Sequence of chain 1.A:
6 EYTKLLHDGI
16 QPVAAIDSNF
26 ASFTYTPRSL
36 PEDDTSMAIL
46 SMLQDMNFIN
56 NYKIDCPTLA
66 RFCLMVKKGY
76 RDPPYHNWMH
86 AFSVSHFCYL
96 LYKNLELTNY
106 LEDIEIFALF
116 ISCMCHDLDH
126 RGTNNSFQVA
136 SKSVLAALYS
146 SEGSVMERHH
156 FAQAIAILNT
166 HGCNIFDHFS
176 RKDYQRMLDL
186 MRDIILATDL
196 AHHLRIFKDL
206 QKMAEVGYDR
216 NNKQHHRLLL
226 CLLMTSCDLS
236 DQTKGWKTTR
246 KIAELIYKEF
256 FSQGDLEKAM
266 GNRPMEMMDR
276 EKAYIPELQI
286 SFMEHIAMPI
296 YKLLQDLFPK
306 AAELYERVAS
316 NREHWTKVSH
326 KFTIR

Binding-site contacts:
Ligand atom N24 contacts residue GLN237 of chain 1.A at 3.3 Å (h-bond).
Ligand atom C36 contacts residue PHE255 of chain 1.A at 4.0 Å (hydrophobic).
Ligand atom C31 contacts residue THR230 of chain 1.A at 3.8 Å.
Ligand atom C3 contacts residue ILE251 of chain 1.A at 4.2 Å (hydrophobic).
Ligand atom N4 contacts residue PHE287 of chain 1.A at 3.8 Å.
Ligand atom O38 contacts residue HIS81 of chain 1.A at 3.6 Å (h-bond).
Ligand atom N15 contacts residue PHE287 of chain 1.A at 3.6 Å.
Ligand atom C14 contacts residue ILE251 of chain 1.A at 4.1 Å (hydrophobic).
Ligand atom C31 contacts residue LEU195 of chain 1.A at 4.0 Å (hydrophobic).
Ligand atom N24 contacts residue GLN284 of chain 1.A at 2.9 Å (h-bond).
Ligand atom N15 contacts residue LEU234 of chain 1.A at 4.0 Å.
Ligand atom N13 contacts residue PHE287 of chain 1.A at 4.2 Å.
Ligand atom C5 contacts residue PHE287 of chain 1.A at 3.7 Å (hydrophobic).
Ligand atom N6 contacts residue GLN284 of chain 1.A at 2.9 Å (h-bond).
Ligand atom C31 contacts residue THR193 of chain 1.A at 3.9 Å.
Ligand atom C30 contacts residue LEU195 of chain 1.A at 4.1 Å (hydrophobic).
Ligand atom C34 contacts residue ILE291 of chain 1.A at 4.1 Å (hydrophobic).
Ligand atom C40 contacts residue TYR80 of chain 1.A at 3.8 Å (hydrophobic).
Ligand atom N6 contacts residue PHE287 of chain 1.A at 3.5 Å.
Ligand atom C34 contacts residue ILE295 of chain 1.A at 3.5 Å (hydrophobic).
Ligand atom C34 contacts residue THR230 of chain 1.A at 3.2 Å.
Ligand atom C30 contacts residue LEU234 of chain 1.A at 4.1 Å (hydrophobic).
Ligand atom N24 contacts residue PHE287 of chain 1.A at 3.3 Å.
Ligand atom C1 contacts residue ILE251 of chain 1.A at 3.6 Å (hydrophobic).
Ligand atom C34 contacts residue LEU195 of chain 1.A at 4.1 Å (hydrophobic).
Ligand atom C30 contacts residue ILE291 of chain 1.A at 4.0 Å (hydrophobic).
Ligand atom C40 contacts residue PHE255 of chain 1.A at 3.9 Å (hydrophobic).
Ligand atom C2 contacts residue PHE287 of chain 1.A at 3.4 Å (hydrophobic).
Ligand atom C2 contacts residue ILE251 of chain 1.A at 3.5 Å (hydrophobic).
Ligand atom N15 contacts residue ILE251 of chain 1.A at 3.5 Å.
Ligand atom C5 contacts residue GLN284 of chain 1.A at 3.7 Å.
Ligand atom N24 contacts residue ILE251 of chain 1.A at 3.7 Å.
Ligand atom C3 contacts residue PHE287 of chain 1.A at 3.7 Å (hydrophobic).
Ligand atom C34 contacts residue HIS198 of chain 1.A at 3.6 Å.
Ligand atom C1 contacts residue GLN284 of chain 1.A at 3.6 Å.
Ligand atom C14 contacts residue LEU234 of chain 1.A at 3.8 Å (hydrophobic).
Ligand atom N4 contacts residue PHE255 of chain 1.A at 3.9 Å.
Ligand atom C40 contacts residue HIS81 of chain 1.A at 4.0 Å.
Ligand atom C1 contacts residue PHE287 of chain 1.A at 3.4 Å (hydrophobic).
Ligand atom C14 contacts residue PHE287 of chain 1.A at 4.1 Å (hydrophobic).

This protein binds this small molecule.
Small molecule (SMILES): CCCCCC[C@H]([C@H](C)O)n1cnc2c(N)ncnc21